Sequence of chain 2.A:
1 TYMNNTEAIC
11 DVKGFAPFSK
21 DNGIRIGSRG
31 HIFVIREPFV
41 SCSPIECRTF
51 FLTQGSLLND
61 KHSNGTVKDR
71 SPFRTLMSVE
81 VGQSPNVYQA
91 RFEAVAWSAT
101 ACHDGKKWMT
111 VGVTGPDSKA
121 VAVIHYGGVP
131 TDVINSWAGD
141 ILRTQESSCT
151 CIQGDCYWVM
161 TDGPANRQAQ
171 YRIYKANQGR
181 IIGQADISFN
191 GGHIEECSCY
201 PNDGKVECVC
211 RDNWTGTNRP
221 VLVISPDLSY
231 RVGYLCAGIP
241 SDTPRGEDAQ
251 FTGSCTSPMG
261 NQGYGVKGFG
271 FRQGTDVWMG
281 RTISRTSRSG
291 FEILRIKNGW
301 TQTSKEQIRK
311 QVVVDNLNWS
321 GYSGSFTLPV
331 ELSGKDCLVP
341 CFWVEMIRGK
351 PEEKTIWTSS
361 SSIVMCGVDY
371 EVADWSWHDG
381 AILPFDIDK

Binding-site contacts:
Ligand atom OAH contacts residue ARG288 of chain 2.A at 3.2 Å (salt-bridge).
Ligand atom CAU contacts residue TYR322 of chain 2.A at 3.1 Å (hydrophobic).
Ligand atom CAK contacts residue GLU196 of chain 2.A at 3.3 Å.
Ligand atom NAD contacts residue LEU52 of chain 2.A at 3.7 Å.
Ligand atom CAC contacts residue TRP97 of chain 2.A at 4.0 Å (hydrophobic).
Ligand atom CAV contacts residue GLU196 of chain 2.A at 3.9 Å.
Ligand atom CAB contacts residue ARG211 of chain 2.A at 3.6 Å.
Ligand atom NAD contacts residue GLU37 of chain 2.A at 2.6 Å (salt-bridge).
Ligand atom CAW contacts residue TYR322 of chain 2.A at 3.6 Å (hydrophobic).
Ligand atom SAP contacts residue GLU196 of chain 2.A at 3.6 Å.
Ligand atom OAE contacts residue ARG70 of chain 2.A at 3.1 Å (salt-bridge).
Ligand atom CAA contacts residue ARG143 of chain 2.A at 3.5 Å.
Ligand atom CAB contacts residue ASN213 of chain 2.A at 3.6 Å.
Ligand atom OAF contacts residue ARG211 of chain 2.A at 3.3 Å (salt-bridge).
Ligand atom NAD contacts residue TRP97 of chain 2.A at 2.7 Å (h-bond).
Ligand atom SAP contacts residue TYR322 of chain 2.A at 3.5 Å (h-bond).
Ligand atom CAW contacts residue GLU196 of chain 2.A at 3.5 Å.
Ligand atom CAR contacts residue ARG288 of chain 2.A at 3.9 Å.
Ligand atom OAF contacts residue TYR322 of chain 2.A at 3.5 Å (h-bond).
Ligand atom CAJ contacts residue ALA165 of chain 2.A at 3.9 Å (hydrophobic).
Ligand atom CAS contacts residue GLU37 of chain 2.A at 3.0 Å.
Ligand atom OAF contacts residue TYR264 of chain 2.A at 3.9 Å.
Ligand atom OAH contacts residue TYR322 of chain 2.A at 3.6 Å (h-bond).
Ligand atom OAH contacts residue ARG36 of chain 2.A at 3.2 Å (salt-bridge).
Ligand atom CAS contacts residue TRP97 of chain 2.A at 3.8 Å (hydrophobic).
Ligand atom CAJ contacts residue GLU195 of chain 2.A at 3.8 Å.
Ligand atom OAG contacts residue ASP69 of chain 2.A at 3.2 Å (salt-bridge).
Ligand atom CAR contacts residue TYR322 of chain 2.A at 3.1 Å (hydrophobic).
Ligand atom SAP contacts residue GLU37 of chain 2.A at 3.2 Å (salt-bridge).
Ligand atom CAK contacts residue ARG211 of chain 2.A at 3.9 Å.
Ligand atom CAY contacts residue TYR322 of chain 2.A at 3.9 Å (hydrophobic).
Ligand atom CAL contacts residue ARG211 of chain 2.A at 3.9 Å.
Ligand atom OAF contacts residue ARG288 of chain 2.A at 3.0 Å (salt-bridge).
Ligand atom NAD contacts residue GLU146 of chain 2.A at 2.9 Å (salt-bridge).
Ligand atom CAR contacts residue ARG211 of chain 2.A at 4.0 Å.
Ligand atom CAB contacts residue GLU195 of chain 2.A at 3.8 Å.
Ligand atom CAJ contacts residue ARG143 of chain 2.A at 3.3 Å.
Ligand atom CAI contacts residue TYR322 of chain 2.A at 3.4 Å (hydrophobic).
Ligand atom CAS contacts residue GLU146 of chain 2.A at 3.8 Å.
Ligand atom CAL contacts residue TYR322 of chain 2.A at 3.4 Å (hydrophobic).

This protein binds this small molecule.
Small molecule (SMILES): CCC(CC)O[C@@H]1CC(C(=O)O)=C[C@@]2(SC(N)=NC2=O)[C@H]1NC(C)=O